Sequence of chain 1.C:
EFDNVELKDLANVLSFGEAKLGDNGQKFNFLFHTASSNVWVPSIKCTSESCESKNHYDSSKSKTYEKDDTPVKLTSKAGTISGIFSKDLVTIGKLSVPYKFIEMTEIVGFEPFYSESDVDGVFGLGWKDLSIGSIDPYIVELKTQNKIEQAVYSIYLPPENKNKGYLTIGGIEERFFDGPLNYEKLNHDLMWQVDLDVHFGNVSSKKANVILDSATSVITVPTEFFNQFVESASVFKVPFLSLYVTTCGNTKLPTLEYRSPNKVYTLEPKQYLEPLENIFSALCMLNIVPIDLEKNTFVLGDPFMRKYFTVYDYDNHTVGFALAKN

Binding-site contacts:
Ligand atom O40 contacts residue LEU79 of chain 1.C at 3.4 Å.
Ligand atom C43 contacts residue VAL127 of chain 1.C at 4.0 Å (hydrophobic).
Ligand atom O20 contacts residue SER81 of chain 1.C at 3.9 Å.
Ligand atom C43 contacts residue TRP45 of chain 1.C at 3.5 Å (hydrophobic).
Ligand atom C33 contacts residue PHE118 of chain 1.C at 4.0 Å (hydrophobic).
Ligand atom C40 contacts residue MET109 of chain 1.C at 4.0 Å (hydrophobic).
Ligand atom C39 contacts residue PHE118 of chain 1.C at 4.2 Å (hydrophobic).
Ligand atom C52 contacts residue HIS38 of chain 1.C at 4.1 Å.
Ligand atom C26 contacts residue SER41 of chain 1.C at 3.6 Å.
Ligand atom C40 contacts residue VAL127 of chain 1.C at 4.1 Å (hydrophobic).
Ligand atom C42 contacts residue ILE86 of chain 1.C at 4.1 Å (hydrophobic).
Ligand atom C47 contacts residue TYR119 of chain 1.C at 3.9 Å (hydrophobic).
Ligand atom C37 contacts residue PHE118 of chain 1.C at 3.6 Å (hydrophobic).
Ligand atom C40 contacts residue ILE112 of chain 1.C at 4.2 Å (hydrophobic).
Ligand atom C41 contacts residue TRP45 of chain 1.C at 4.0 Å (hydrophobic).
Ligand atom N30 contacts residue PHE118 of chain 1.C at 4.0 Å.
Ligand atom C48 contacts residue LEU79 of chain 1.C at 4.0 Å (hydrophobic).
Ligand atom C32 contacts residue PHE118 of chain 1.C at 4.1 Å (hydrophobic).
Ligand atom C44 contacts residue PHE115 of chain 1.C at 3.4 Å (hydrophobic).
Ligand atom C52 contacts residue ALA220 of chain 1.C at 3.4 Å (hydrophobic).
Ligand atom C42 contacts residue VAL127 of chain 1.C at 3.9 Å (hydrophobic).
Ligand atom C38 contacts residue VAL18 of chain 1.C at 3.9 Å (hydrophobic).
Ligand atom C47 contacts residue ILE112 of chain 1.C at 4.0 Å (hydrophobic).
Ligand atom C49 contacts residue LEU79 of chain 1.C at 4.1 Å (hydrophobic).
Ligand atom C34 contacts residue VAL18 of chain 1.C at 3.4 Å (hydrophobic).
Ligand atom C48 contacts residue PHE115 of chain 1.C at 3.8 Å (hydrophobic).
Ligand atom C33 contacts residue ALA220 of chain 1.C at 3.7 Å (hydrophobic).
Ligand atom C25 contacts residue SER41 of chain 1.C at 3.7 Å.
Ligand atom O30 contacts residue PHE118 of chain 1.C at 3.8 Å.
Ligand atom C34 contacts residue PHE118 of chain 1.C at 3.7 Å (hydrophobic).
Ligand atom C41 contacts residue VAL127 of chain 1.C at 3.8 Å (hydrophobic).
Ligand atom C27 contacts residue SER41 of chain 1.C at 4.2 Å.
Ligand atom C36 contacts residue PHE118 of chain 1.C at 3.8 Å (hydrophobic).
Ligand atom C38 contacts residue PHE118 of chain 1.C at 3.5 Å (hydrophobic).
Ligand atom C40 contacts residue ILE86 of chain 1.C at 4.1 Å (hydrophobic).
Ligand atom C38 contacts residue ALA16 of chain 1.C at 3.7 Å (hydrophobic).
Ligand atom O20 contacts residue ALA83 of chain 1.C at 4.2 Å.
Ligand atom C41 contacts residue ILE86 of chain 1.C at 3.8 Å (hydrophobic).
Ligand atom C49 contacts residue PHE115 of chain 1.C at 3.5 Å (hydrophobic).
Ligand atom O40 contacts residue PHE115 of chain 1.C at 3.9 Å.

The protein below binds the small molecule below.
Small molecule (SMILES): Cc1cccc(C)c1OCC(=O)N[C@@H](Cc1ccccc1)[C@H](O)C(=O)N1CSC(C)(C)[C@H]1C(=O)N[C@H]1c2ccccc2C[C@H]1O